A protein and the small-molecule ligand that binds it are described below.
Small molecule (SMILES): CC(C)(C)c1cc(NC(=O)Nc2cccc3ccccc23)n(-c2cccc(N)c2)n1

Sequence of chain 1.A:
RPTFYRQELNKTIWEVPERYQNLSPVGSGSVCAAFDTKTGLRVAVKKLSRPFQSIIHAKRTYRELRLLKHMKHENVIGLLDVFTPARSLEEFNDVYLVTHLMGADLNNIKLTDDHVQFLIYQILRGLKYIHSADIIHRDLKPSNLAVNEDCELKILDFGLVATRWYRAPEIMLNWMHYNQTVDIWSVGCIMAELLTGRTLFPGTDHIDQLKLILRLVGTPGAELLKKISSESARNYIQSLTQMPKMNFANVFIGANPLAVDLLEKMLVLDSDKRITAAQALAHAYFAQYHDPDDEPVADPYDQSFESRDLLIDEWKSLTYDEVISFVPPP

Binding-site contacts:
Ligand atom CAV contacts residue GLU71 of chain 1.A at 3.9 Å.
Ligand atom OAE contacts residue LEU167 of chain 1.A at 3.4 Å.
Ligand atom NAS contacts residue GLU71 of chain 1.A at 2.8 Å (salt-bridge).
Ligand atom CAM contacts residue THR106 of chain 1.A at 3.5 Å.
Ligand atom NAT contacts residue GLU71 of chain 1.A at 2.9 Å (salt-bridge).
Ligand atom CAA contacts residue LEU167 of chain 1.A at 3.8 Å (hydrophobic).
Ligand atom CAZ contacts residue ASP168 of chain 1.A at 3.6 Å.
Ligand atom CAF contacts residue LEU104 of chain 1.A at 3.4 Å (hydrophobic).
Ligand atom CAF contacts residue LYS53 of chain 1.A at 3.8 Å.
Ligand atom CAP contacts residue ASP168 of chain 1.A at 3.5 Å.
Ligand atom CAA contacts residue HIS148 of chain 1.A at 3.8 Å.
Ligand atom CAQ contacts residue ASP168 of chain 1.A at 3.7 Å.
Ligand atom NAR contacts residue ASP168 of chain 1.A at 3.7 Å.
Ligand atom CAX contacts residue ILE84 of chain 1.A at 3.8 Å (hydrophobic).
Ligand atom CAM contacts residue LYS53 of chain 1.A at 3.7 Å.
Ligand atom NAS contacts residue ASP168 of chain 1.A at 3.6 Å (salt-bridge).
Ligand atom NBC contacts residue ASP168 of chain 1.A at 3.6 Å.
Ligand atom OAE contacts residue ASP168 of chain 1.A at 2.8 Å (salt-bridge).
Ligand atom CAF contacts residue THR106 of chain 1.A at 3.5 Å.
Ligand atom NAT contacts residue LEU75 of chain 1.A at 3.8 Å.
Ligand atom CAB contacts residue MET78 of chain 1.A at 3.8 Å (hydrophobic).
Ligand atom OAE contacts residue ILE84 of chain 1.A at 3.7 Å.
Ligand atom CAK contacts residue GLU71 of chain 1.A at 3.9 Å.
Ligand atom CAP contacts residue GLU71 of chain 1.A at 3.5 Å.
Ligand atom CAU contacts residue GLU71 of chain 1.A at 3.3 Å.
Ligand atom CAO contacts residue ILE84 of chain 1.A at 3.8 Å (hydrophobic).
Ligand atom CAL contacts residue ASP168 of chain 1.A at 3.7 Å.
Ligand atom NAT contacts residue ASP168 of chain 1.A at 3.4 Å (salt-bridge).
Ligand atom CAI contacts residue PHE169 of chain 1.A at 3.5 Å (hydrophobic).
Ligand atom CAW contacts residue GLU71 of chain 1.A at 3.9 Å.
Ligand atom CAY contacts residue ASP168 of chain 1.A at 3.9 Å.
Ligand atom CAQ contacts residue ILE84 of chain 1.A at 3.8 Å (hydrophobic).
Ligand atom CAQ contacts residue LEU75 of chain 1.A at 3.7 Å (hydrophobic).
Ligand atom CBB contacts residue ILE84 of chain 1.A at 3.6 Å (hydrophobic).
Ligand atom CAO contacts residue LEU75 of chain 1.A at 3.7 Å (hydrophobic).
Ligand atom CAZ contacts residue LEU75 of chain 1.A at 3.9 Å (hydrophobic).
Ligand atom CAG contacts residue LEU104 of chain 1.A at 3.4 Å (hydrophobic).
Ligand atom CAH contacts residue GLU71 of chain 1.A at 3.5 Å.
Ligand atom CAA contacts residue ILE166 of chain 1.A at 3.8 Å (hydrophobic).
Ligand atom CAU contacts residue ASP168 of chain 1.A at 3.2 Å.